Binding-site contacts:
Ligand atom C5 contacts residue PHE159 of chain 1.F at 3.7 Å (hydrophobic).
Ligand atom O5' contacts residue HIS4 of chain 1.D at 2.7 Å (h-bond).
Ligand atom C6' contacts residue PO41 of chain 1.S at 3.5 Å.
Ligand atom C3' contacts residue PO41 of chain 1.S at 3.5 Å.
Ligand atom C5 contacts residue GLY92 of chain 1.F at 3.6 Å.
Ligand atom O5' contacts residue PHE159 of chain 1.F at 3.3 Å.
Ligand atom C4' contacts residue PO41 of chain 1.S at 3.5 Å.
Ligand atom N3 contacts residue VAL178 of chain 1.F at 3.6 Å.
Ligand atom C9 contacts residue CYS91 of chain 1.F at 3.6 Å (hydrophobic).
Ligand atom C6 contacts residue PHE159 of chain 1.F at 3.4 Å (hydrophobic).
Ligand atom N7 contacts residue CYS91 of chain 1.F at 3.6 Å.
Ligand atom C8 contacts residue ASP204 of chain 1.F at 3.6 Å.
Ligand atom N7 contacts residue GLY92 of chain 1.F at 3.3 Å (h-bond).
Ligand atom N1 contacts residue VAL178 of chain 1.F at 3.6 Å.
Ligand atom C3' contacts residue GLU181 of chain 1.F at 3.6 Å.
Ligand atom O3' contacts residue GLU181 of chain 1.F at 2.7 Å (salt-bridge).
Ligand atom C4' contacts residue ARG43 of chain 1.D at 3.5 Å.
Ligand atom C8 contacts residue GLY92 of chain 1.F at 3.5 Å.
Ligand atom N6 contacts residue ASP204 of chain 1.F at 3.2 Å (salt-bridge).
Ligand atom N1' contacts residue PO41 of chain 1.S at 2.8 Å (h-bond).
Ligand atom N1 contacts residue PHE159 of chain 1.F at 3.4 Å.
Ligand atom C5' contacts residue HIS4 of chain 1.D at 3.4 Å.
Ligand atom N3 contacts residue GLU179 of chain 1.F at 3.5 Å.
Ligand atom C10 contacts residue PO41 of chain 1.S at 3.4 Å.
Ligand atom C6' contacts residue THR90 of chain 1.F at 3.6 Å.
Ligand atom N1' contacts residue THR90 of chain 1.F at 3.6 Å.
Ligand atom N7 contacts residue ASP204 of chain 1.F at 2.9 Å (salt-bridge).
Ligand atom C5' contacts residue PHE159 of chain 1.F at 3.7 Å (hydrophobic).
Ligand atom C2' contacts residue PO41 of chain 1.S at 3.5 Å.
Ligand atom O3' contacts residue MET64 of chain 1.F at 3.4 Å.
Ligand atom C4 contacts residue VAL178 of chain 1.F at 3.6 Å (hydrophobic).
Ligand atom C6' contacts residue ARG43 of chain 1.D at 3.4 Å.
Ligand atom C2' contacts residue GLU181 of chain 1.F at 3.6 Å.
Ligand atom C2 contacts residue VAL178 of chain 1.F at 3.4 Å (hydrophobic).
Ligand atom C8 contacts residue SER203 of chain 1.F at 3.3 Å.
Ligand atom C2 contacts residue PHE159 of chain 1.F at 3.5 Å (hydrophobic).
Ligand atom O3' contacts residue PO41 of chain 1.S at 2.6 Å (h-bond).
Ligand atom C8 contacts residue CYS91 of chain 1.F at 3.4 Å (hydrophobic).
Ligand atom N7 contacts residue SER203 of chain 1.F at 3.7 Å.
Ligand atom C10 contacts residue THR90 of chain 1.F at 3.1 Å.

This small molecule binds to this protein.
Small molecule (SMILES): Nc1ncnc2c(CN3C[C@H](CO)[C@@H](O)C3)c[nH]c12

Sequence of chain 1.F:
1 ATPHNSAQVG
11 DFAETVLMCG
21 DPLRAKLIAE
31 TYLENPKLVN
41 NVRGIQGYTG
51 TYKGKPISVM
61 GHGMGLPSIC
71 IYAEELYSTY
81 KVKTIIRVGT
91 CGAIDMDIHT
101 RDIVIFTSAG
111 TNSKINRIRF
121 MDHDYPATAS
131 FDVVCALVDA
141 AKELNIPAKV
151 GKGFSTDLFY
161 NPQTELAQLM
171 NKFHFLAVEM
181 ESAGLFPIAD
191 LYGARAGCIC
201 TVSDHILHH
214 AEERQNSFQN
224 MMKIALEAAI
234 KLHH

Sequence of chain 1.D:
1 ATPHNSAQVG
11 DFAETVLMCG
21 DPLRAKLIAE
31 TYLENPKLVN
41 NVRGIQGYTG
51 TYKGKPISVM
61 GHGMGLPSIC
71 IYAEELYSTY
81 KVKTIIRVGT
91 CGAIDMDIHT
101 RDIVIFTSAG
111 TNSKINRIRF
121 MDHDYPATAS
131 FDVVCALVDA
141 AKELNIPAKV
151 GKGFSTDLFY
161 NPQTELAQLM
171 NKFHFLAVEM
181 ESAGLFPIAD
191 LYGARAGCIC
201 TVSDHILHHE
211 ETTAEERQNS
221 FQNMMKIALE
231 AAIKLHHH